The protein below binds the small molecule below.
Small molecule (SMILES): CC(=O)N[C@H](CCc1ccccc1)C(=O)O

Binding-site contacts:
Ligand atom C2 contacts residue TYR274 of chain 1.A at 4.2 Å (hydrophobic).
Ligand atom O1 contacts residue ALA276 of chain 1.A at 3.9 Å.
Ligand atom C4 contacts residue THR275 of chain 1.A at 4.1 Å.
Ligand atom C11 contacts residue ALA276 of chain 1.A at 3.7 Å (hydrophobic).
Ligand atom C1 contacts residue TYR274 of chain 1.A at 3.2 Å (hydrophobic).
Ligand atom C10 contacts residue TYR274 of chain 1.A at 3.9 Å (hydrophobic).
Ligand atom C6 contacts residue THR413 of chain 1.A at 3.7 Å.
Ligand atom O2 contacts residue ALA276 of chain 1.A at 2.8 Å (h-bond).
Ligand atom O2 contacts residue THR275 of chain 1.A at 3.6 Å.
Ligand atom C8 contacts residue THR413 of chain 1.A at 4.3 Å.
Ligand atom N contacts residue TYR274 of chain 1.A at 2.9 Å (h-bond).
Ligand atom O contacts residue THR273 of chain 1.A at 4.5 Å.
Ligand atom C10 contacts residue THR413 of chain 1.A at 4.2 Å.
Ligand atom C1 contacts residue THR275 of chain 1.A at 3.9 Å.
Ligand atom N contacts residue THR275 of chain 1.A at 3.7 Å.
Ligand atom O contacts residue TYR274 of chain 1.A at 2.8 Å (h-bond).
Ligand atom C3 contacts residue TYR274 of chain 1.A at 4.4 Å (hydrophobic).
Ligand atom C4 contacts residue TYR274 of chain 1.A at 4.1 Å (hydrophobic).
Ligand atom C5 contacts residue THR413 of chain 1.A at 3.9 Å.
Ligand atom C7 contacts residue THR413 of chain 1.A at 3.9 Å.
Ligand atom O contacts residue THR275 of chain 1.A at 3.6 Å (h-bond).
Ligand atom O contacts residue GLY356 of chain 1.A at 3.8 Å.
Ligand atom C4 contacts residue ALA276 of chain 1.A at 4.0 Å (hydrophobic).
Ligand atom C11 contacts residue THR275 of chain 1.A at 4.5 Å.
Ligand atom N contacts residue ALA276 of chain 1.A at 4.4 Å.
Ligand atom C9 contacts residue THR413 of chain 1.A at 4.4 Å.

Sequence of chain 1.A:
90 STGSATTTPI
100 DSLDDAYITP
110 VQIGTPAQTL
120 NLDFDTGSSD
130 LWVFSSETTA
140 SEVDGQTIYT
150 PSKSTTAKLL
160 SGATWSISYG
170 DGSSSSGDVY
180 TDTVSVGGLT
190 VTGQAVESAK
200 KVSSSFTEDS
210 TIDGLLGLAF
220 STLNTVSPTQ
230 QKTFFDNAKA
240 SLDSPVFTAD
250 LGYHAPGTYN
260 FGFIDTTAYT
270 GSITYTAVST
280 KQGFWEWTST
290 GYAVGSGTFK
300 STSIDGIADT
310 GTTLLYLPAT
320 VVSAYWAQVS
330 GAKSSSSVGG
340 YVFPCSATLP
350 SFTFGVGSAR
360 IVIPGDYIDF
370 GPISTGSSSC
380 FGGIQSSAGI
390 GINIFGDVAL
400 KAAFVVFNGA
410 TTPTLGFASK